The small molecule below binds the protein below.
Small molecule (SMILES): CC(=O)N[C@H]1[C@H](O[C@H]2[C@H](O)[C@@H](NC(C)=O)CO[C@@H]2CO)O[C@H](CO)[C@@H](O[C@@H]2O[C@H](CO)[C@@H](O)[C@H](O[C@H]3O[C@H](CO)[C@@H](O)[C@H](O)[C@@H]3O)[C@@H]2O)[C@@H]1O

Sequence of chain 1.I:
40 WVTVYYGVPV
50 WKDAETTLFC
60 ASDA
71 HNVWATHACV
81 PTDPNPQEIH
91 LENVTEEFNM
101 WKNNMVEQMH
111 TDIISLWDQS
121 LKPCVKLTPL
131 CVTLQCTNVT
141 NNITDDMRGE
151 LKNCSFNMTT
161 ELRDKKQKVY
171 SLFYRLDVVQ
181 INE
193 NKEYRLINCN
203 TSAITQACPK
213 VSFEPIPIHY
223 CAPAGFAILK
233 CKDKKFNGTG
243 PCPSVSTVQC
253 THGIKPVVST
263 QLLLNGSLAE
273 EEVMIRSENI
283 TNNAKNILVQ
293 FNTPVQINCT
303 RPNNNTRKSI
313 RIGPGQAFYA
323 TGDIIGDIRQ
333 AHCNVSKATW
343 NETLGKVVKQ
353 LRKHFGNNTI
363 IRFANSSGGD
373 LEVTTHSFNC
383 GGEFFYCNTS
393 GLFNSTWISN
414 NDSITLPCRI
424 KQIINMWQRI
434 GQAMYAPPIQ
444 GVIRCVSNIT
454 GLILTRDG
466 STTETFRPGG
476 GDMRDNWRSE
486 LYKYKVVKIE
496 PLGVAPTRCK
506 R

Binding-site contacts:
Ligand atom O4 contacts residue VAL449 of chain 1.I at 4.1 Å.
Ligand atom C3 contacts residue VAL449 of chain 1.I at 4.0 Å (hydrophobic).
Ligand atom C1 contacts residue ASN267 of chain 1.I at 1.5 Å.
Ligand atom C5 contacts residue ASN267 of chain 1.I at 3.7 Å.
Ligand atom C2 contacts residue SER450 of chain 1.I at 4.4 Å.
Ligand atom O5 contacts residue NAG1 of chain 1.WA at 3.5 Å.
Ligand atom C4 contacts residue ASN267 of chain 1.I at 4.3 Å.
Ligand atom O7 contacts residue PRO217 of chain 1.I at 3.9 Å.
Ligand atom O6 contacts residue CYS382 of chain 1.I at 4.4 Å.
Ligand atom C3 contacts residue ASN267 of chain 1.I at 3.7 Å.
Ligand atom C2 contacts residue ASN267 of chain 1.I at 2.4 Å.
Ligand atom C8 contacts residue LEU266 of chain 1.I at 3.7 Å (hydrophobic).
Ligand atom C7 contacts residue ASN267 of chain 1.I at 3.6 Å.
Ligand atom N2 contacts residue SER450 of chain 1.I at 3.9 Å.
Ligand atom O7 contacts residue ASN381 of chain 1.I at 4.2 Å.
Ligand atom O5 contacts residue ASN267 of chain 1.I at 2.4 Å (h-bond).
Ligand atom O6 contacts residue GLY383 of chain 1.I at 3.5 Å.
Ligand atom C8 contacts residue ASN381 of chain 1.I at 3.9 Å.
Ligand atom O3 contacts residue CYS382 of chain 1.I at 3.5 Å (h-bond).
Ligand atom C1 contacts residue VAL449 of chain 1.I at 4.3 Å (hydrophobic).
Ligand atom C5 contacts residue NAG1 of chain 1.WA at 3.9 Å.
Ligand atom C5 contacts residue VAL449 of chain 1.I at 3.7 Å (hydrophobic).
Ligand atom C4 contacts residue VAL449 of chain 1.I at 4.2 Å (hydrophobic).
Ligand atom O7 contacts residue ASN267 of chain 1.I at 3.9 Å.
Ligand atom O5 contacts residue VAL449 of chain 1.I at 4.4 Å.
Ligand atom C7 contacts residue ASN381 of chain 1.I at 4.4 Å.
Ligand atom C6 contacts residue NAG1 of chain 1.WA at 3.8 Å.
Ligand atom C1 contacts residue NAG1 of chain 1.WA at 4.2 Å.
Ligand atom C1 contacts residue SER450 of chain 1.I at 3.9 Å.
Ligand atom O6 contacts residue SER214 of chain 1.I at 3.8 Å.
Ligand atom C8 contacts residue CYS382 of chain 1.I at 4.4 Å (hydrophobic).
Ligand atom N2 contacts residue ASN267 of chain 1.I at 2.9 Å (h-bond).